Sequence of chain 1.C:
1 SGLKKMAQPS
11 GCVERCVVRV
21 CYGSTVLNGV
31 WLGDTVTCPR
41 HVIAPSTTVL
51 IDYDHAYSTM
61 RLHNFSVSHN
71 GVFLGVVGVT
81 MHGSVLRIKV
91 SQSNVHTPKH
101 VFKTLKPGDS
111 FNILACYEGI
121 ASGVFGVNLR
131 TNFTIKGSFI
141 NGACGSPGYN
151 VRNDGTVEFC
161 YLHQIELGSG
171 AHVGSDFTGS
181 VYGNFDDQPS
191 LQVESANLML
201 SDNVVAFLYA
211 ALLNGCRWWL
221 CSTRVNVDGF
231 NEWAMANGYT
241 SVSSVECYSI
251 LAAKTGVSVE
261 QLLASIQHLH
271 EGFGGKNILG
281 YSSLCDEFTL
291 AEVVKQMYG

This small molecule binds to this protein.
Small molecule (SMILES): O=C(/C=C/c1ccccc1)N[C@@H](Cc1ccccc1)C(=O)N[C@@H](C[C@@H]1CCNC1=O)[C@H](O)C(=O)NCc1ccccc1

Binding-site contacts:
Ligand atom C16 contacts residue GLU166 of chain 1.C at 3.6 Å.
Ligand atom C66 contacts residue CYS144 of chain 1.C at 2.8 Å (hydrophobic).
Ligand atom O48 contacts residue GLU166 of chain 1.C at 3.6 Å.
Ligand atom C02 contacts residue GLU166 of chain 1.C at 3.7 Å.
Ligand atom C51 contacts residue GLU166 of chain 1.C at 3.6 Å.
Ligand atom N38 contacts residue CYS144 of chain 1.C at 2.8 Å (h-bond).
Ligand atom C30 contacts residue TYR53 of chain 1.C at 3.6 Å (hydrophobic).
Ligand atom C14 contacts residue SER190 of chain 1.C at 3.1 Å.
Ligand atom O48 contacts residue HIS163 of chain 1.C at 2.4 Å (h-bond).
Ligand atom C26 contacts residue HIS41 of chain 1.C at 3.6 Å.
Ligand atom C28 contacts residue ASP187 of chain 1.C at 3.4 Å.
Ligand atom C70 contacts residue VAL26 of chain 1.C at 3.6 Å (hydrophobic).
Ligand atom C51 contacts residue PHE139 of chain 1.C at 3.4 Å (hydrophobic).
Ligand atom N49 contacts residue PHE139 of chain 1.C at 3.2 Å (h-bond).
Ligand atom N49 contacts residue GLU166 of chain 1.C at 3.0 Å (salt-bridge).
Ligand atom C47 contacts residue GLU166 of chain 1.C at 3.6 Å.
Ligand atom C42 contacts residue CYS144 of chain 1.C at 3.1 Å (hydrophobic).
Ligand atom C82 contacts residue THR47 of chain 1.C at 3.0 Å.
Ligand atom O01 contacts residue ILE165 of chain 1.C at 3.3 Å.
Ligand atom O67 contacts residue CYS144 of chain 1.C at 3.0 Å (h-bond).
Ligand atom C03 contacts residue GLU166 of chain 1.C at 3.2 Å.
Ligand atom C57 contacts residue CYS144 of chain 1.C at 1.9 Å (hydrophobic).
Ligand atom C54 contacts residue ILE140 of chain 1.C at 3.6 Å (hydrophobic).
Ligand atom C30 contacts residue HIS41 of chain 1.C at 3.7 Å.
Ligand atom O58 contacts residue GLY142 of chain 1.C at 3.3 Å (h-bond).
Ligand atom C32 contacts residue ILE51 of chain 1.C at 3.7 Å (hydrophobic).
Ligand atom C80 contacts residue THR47 of chain 1.C at 2.6 Å.
Ligand atom N38 contacts residue GLN164 of chain 1.C at 3.5 Å (h-bond).
Ligand atom C30 contacts residue ASP187 of chain 1.C at 3.4 Å.
Ligand atom C78 contacts residue ASN141 of chain 1.C at 3.4 Å.
Ligand atom O58 contacts residue CYS144 of chain 1.C at 2.3 Å (h-bond).
Ligand atom O58 contacts residue ALA143 of chain 1.C at 2.9 Å (h-bond).
Ligand atom C66 contacts residue HIS41 of chain 1.C at 3.6 Å.
Ligand atom C16 contacts residue SER190 of chain 1.C at 3.6 Å.
Ligand atom C40 contacts residue CYS144 of chain 1.C at 2.5 Å (hydrophobic).
Ligand atom C12 contacts residue SER190 of chain 1.C at 3.3 Å.
Ligand atom C47 contacts residue HIS163 of chain 1.C at 3.4 Å.
Ligand atom C76 contacts residue ASN141 of chain 1.C at 3.1 Å.
Ligand atom C28 contacts residue HIS41 of chain 1.C at 3.4 Å.
Ligand atom O67 contacts residue HIS41 of chain 1.C at 2.6 Å (h-bond).